Sequence of chain 1.W:
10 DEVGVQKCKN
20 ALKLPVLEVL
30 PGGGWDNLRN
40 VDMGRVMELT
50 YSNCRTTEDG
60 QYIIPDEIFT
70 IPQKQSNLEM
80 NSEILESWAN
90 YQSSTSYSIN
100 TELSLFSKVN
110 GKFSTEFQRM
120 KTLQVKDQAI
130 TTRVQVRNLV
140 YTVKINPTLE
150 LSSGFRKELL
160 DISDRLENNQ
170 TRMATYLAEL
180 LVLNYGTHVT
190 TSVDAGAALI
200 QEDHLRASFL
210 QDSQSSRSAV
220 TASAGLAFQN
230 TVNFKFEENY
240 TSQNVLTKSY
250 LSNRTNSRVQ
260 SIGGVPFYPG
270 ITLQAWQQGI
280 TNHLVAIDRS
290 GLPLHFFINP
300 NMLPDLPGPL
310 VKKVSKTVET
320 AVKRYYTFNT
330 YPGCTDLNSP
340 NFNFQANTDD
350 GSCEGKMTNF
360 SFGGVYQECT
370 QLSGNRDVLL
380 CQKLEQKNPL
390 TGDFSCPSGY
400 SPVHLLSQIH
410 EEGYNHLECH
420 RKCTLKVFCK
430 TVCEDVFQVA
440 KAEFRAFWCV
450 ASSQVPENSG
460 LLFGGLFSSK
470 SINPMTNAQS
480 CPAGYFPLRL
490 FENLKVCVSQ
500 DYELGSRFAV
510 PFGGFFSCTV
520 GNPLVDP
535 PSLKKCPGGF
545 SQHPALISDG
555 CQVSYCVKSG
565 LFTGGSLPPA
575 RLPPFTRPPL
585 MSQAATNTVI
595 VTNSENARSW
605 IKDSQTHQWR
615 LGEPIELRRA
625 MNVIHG

A protein and the small-molecule ligand that binds it are described below.
Small molecule (SMILES): CC(=O)N[C@@H]1[C@@H](O)[C@H](O)[C@@H](CO)O[C@H]1O

Sequence of chain 1.X:
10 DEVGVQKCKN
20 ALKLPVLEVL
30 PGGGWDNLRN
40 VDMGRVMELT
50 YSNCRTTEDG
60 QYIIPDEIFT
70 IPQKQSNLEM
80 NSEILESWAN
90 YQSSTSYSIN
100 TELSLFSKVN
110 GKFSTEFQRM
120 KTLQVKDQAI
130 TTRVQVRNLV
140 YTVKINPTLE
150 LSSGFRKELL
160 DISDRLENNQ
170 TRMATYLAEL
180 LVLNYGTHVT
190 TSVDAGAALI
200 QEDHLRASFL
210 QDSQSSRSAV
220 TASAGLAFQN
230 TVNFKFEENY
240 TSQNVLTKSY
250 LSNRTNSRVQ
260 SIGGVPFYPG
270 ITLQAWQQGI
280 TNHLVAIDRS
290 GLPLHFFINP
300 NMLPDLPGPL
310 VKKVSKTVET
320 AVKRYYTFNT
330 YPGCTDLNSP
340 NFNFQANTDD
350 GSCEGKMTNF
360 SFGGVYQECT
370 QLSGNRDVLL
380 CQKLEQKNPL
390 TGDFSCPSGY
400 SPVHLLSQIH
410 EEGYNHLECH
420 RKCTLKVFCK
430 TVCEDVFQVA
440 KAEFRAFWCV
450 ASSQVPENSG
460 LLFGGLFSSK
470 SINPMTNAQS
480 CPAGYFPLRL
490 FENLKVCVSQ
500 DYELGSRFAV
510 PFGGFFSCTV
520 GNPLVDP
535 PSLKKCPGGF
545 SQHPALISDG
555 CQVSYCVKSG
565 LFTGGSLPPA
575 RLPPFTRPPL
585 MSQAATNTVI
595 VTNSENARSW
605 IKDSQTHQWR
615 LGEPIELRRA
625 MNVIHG

Binding-site contacts:
Ligand atom C2 contacts residue ASN168 of chain 1.X at 2.5 Å.
Ligand atom O5 contacts residue ASN168 of chain 1.X at 2.4 Å (h-bond).
Ligand atom C1 contacts residue ASN168 of chain 1.X at 1.4 Å.
Ligand atom C4 contacts residue ASN168 of chain 1.X at 4.2 Å.
Ligand atom C7 contacts residue ASN168 of chain 1.X at 3.2 Å.
Ligand atom O3 contacts residue LEU416 of chain 1.W at 3.8 Å.
Ligand atom O7 contacts residue ASN168 of chain 1.X at 3.1 Å (h-bond).
Ligand atom N2 contacts residue LEU416 of chain 1.W at 4.2 Å.
Ligand atom C5 contacts residue ASN168 of chain 1.X at 3.7 Å.
Ligand atom C3 contacts residue ASN168 of chain 1.X at 3.8 Å.
Ligand atom C8 contacts residue LEU416 of chain 1.W at 4.0 Å (hydrophobic).
Ligand atom O7 contacts residue LEU416 of chain 1.W at 3.9 Å.
Ligand atom C7 contacts residue LEU416 of chain 1.W at 3.9 Å (hydrophobic).
Ligand atom C8 contacts residue ASP434 of chain 1.W at 4.0 Å.
Ligand atom C8 contacts residue ASN168 of chain 1.X at 4.4 Å.
Ligand atom N2 contacts residue ASN168 of chain 1.X at 2.9 Å (h-bond).